Sequence of chain 1.A:
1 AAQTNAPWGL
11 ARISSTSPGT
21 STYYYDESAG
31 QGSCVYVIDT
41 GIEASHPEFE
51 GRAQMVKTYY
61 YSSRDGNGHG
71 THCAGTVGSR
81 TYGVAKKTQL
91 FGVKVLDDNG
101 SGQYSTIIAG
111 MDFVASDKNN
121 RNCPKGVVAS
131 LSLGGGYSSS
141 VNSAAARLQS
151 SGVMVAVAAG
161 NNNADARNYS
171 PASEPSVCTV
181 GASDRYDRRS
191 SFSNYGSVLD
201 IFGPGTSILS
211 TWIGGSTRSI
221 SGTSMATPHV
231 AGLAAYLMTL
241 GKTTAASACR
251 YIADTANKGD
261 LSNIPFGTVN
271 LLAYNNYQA

This small molecule binds to this protein.
Small molecule (SMILES): CC(C)C[C@H](NC(=O)/C=N/C(=O)[C@H](C)NC(=O)[C@H](C)NC(=O)CNC(=O)/C=N\C(=O)[C@H](CCC(N)=O)NC(=O)[C@H](C)NC(=O)[C@@H](N)C(C)C)C(=O)N[C@@H](C)CO

Binding-site contacts:
Ligand atom CB contacts residue ALA158 of chain 1.A at 2.3 Å (hydrophobic).
Ligand atom O contacts residue ALA158 of chain 1.A at 2.8 Å.
Ligand atom CA contacts residue GLY134 of chain 1.A at 2.7 Å.
Ligand atom O contacts residue MET225 of chain 1.A at 3.0 Å.
Ligand atom CB contacts residue ASN99 of chain 1.A at 2.4 Å.
Ligand atom O contacts residue GLY160 of chain 1.A at 2.7 Å (h-bond).
Ligand atom N contacts residue LEU133 of chain 1.A at 3.0 Å.
Ligand atom CG contacts residue ALA158 of chain 1.A at 2.2 Å (hydrophobic).
Ligand atom CB contacts residue GLY100 of chain 1.A at 2.2 Å.
Ligand atom CD2 contacts residue ALA158 of chain 1.A at 1.5 Å (hydrophobic).
Ligand atom C contacts residue ASN67 of chain 1.A at 2.6 Å.
Ligand atom CA contacts residue ILE220 of chain 1.A at 2.8 Å (hydrophobic).
Ligand atom N contacts residue SER224 of chain 1.A at 2.9 Å (h-bond).
Ligand atom CD1 contacts residue LEU133 of chain 1.A at 2.8 Å (hydrophobic).
Ligand atom CB contacts residue ASN67 of chain 1.A at 2.3 Å.
Ligand atom CA contacts residue ASN67 of chain 1.A at 2.4 Å.
Ligand atom CA contacts residue SER224 of chain 1.A at 1.8 Å.
Ligand atom CB contacts residue SER224 of chain 1.A at 2.2 Å.
Ligand atom CD2 contacts residue ALA172 of chain 1.A at 2.6 Å (hydrophobic).
Ligand atom CB contacts residue TYR169 of chain 1.A at 2.6 Å (hydrophobic).
Ligand atom N contacts residue ASN67 of chain 1.A at 2.3 Å (h-bond).
Ligand atom O contacts residue SER224 of chain 1.A at 2.7 Å.
Ligand atom O contacts residue HIS69 of chain 1.A at 2.7 Å.
Ligand atom CA contacts residue ASN99 of chain 1.A at 3.0 Å.
Ligand atom CA contacts residue LEU133 of chain 1.A at 2.6 Å (hydrophobic).
Ligand atom O contacts residue MET225 of chain 1.A at 2.4 Å.
Ligand atom O contacts residue TYR169 of chain 1.A at 2.7 Å.
Ligand atom O contacts residue HIS69 of chain 1.A at 2.9 Å.
Ligand atom CA contacts residue TRP212 of chain 1.A at 2.9 Å (hydrophobic).
Ligand atom N contacts residue GLY134 of chain 1.A at 3.0 Å.
Ligand atom N contacts residue GLY100 of chain 1.A at 2.9 Å (h-bond).
Ligand atom N contacts residue LEU133 of chain 1.A at 2.5 Å (h-bond).
Ligand atom CB contacts residue ASN162 of chain 1.A at 2.6 Å.
Ligand atom N contacts residue TRP212 of chain 1.A at 3.0 Å.
Ligand atom CG contacts residue ASN67 of chain 1.A at 1.4 Å.
Ligand atom CD contacts residue ASN67 of chain 1.A at 2.7 Å.
Ligand atom C contacts residue SER224 of chain 1.A at 2.6 Å.
Ligand atom CA contacts residue GLY100 of chain 1.A at 3.0 Å.
Ligand atom O contacts residue SER132 of chain 1.A at 2.4 Å (h-bond).
Ligand atom N contacts residue GLY100 of chain 1.A at 2.7 Å.